Sequence of chain 1.A:
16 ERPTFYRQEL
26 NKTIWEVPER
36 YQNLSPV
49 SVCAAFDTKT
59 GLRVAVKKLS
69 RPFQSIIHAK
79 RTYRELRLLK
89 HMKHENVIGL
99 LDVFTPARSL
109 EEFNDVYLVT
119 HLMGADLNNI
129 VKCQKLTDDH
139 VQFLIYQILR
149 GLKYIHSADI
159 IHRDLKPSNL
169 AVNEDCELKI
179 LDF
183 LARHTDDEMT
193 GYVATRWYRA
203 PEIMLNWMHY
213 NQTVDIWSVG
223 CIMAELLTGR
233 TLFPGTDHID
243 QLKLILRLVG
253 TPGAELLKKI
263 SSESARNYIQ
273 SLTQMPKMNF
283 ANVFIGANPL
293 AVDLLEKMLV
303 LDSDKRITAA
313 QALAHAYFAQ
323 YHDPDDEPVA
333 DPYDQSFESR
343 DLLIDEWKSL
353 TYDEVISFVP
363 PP

Binding-site contacts:
Ligand atom F26 contacts residue VAL117 of chain 1.A at 3.5 Å.
Ligand atom N4 contacts residue ALA63 of chain 1.A at 3.6 Å.
Ligand atom C23 contacts residue THR118 of chain 1.A at 3.4 Å.
Ligand atom N8 contacts residue MET121 of chain 1.A at 2.7 Å (h-bond).
Ligand atom N7 contacts residue ALA63 of chain 1.A at 3.5 Å.
Ligand atom C22 contacts residue THR118 of chain 1.A at 3.5 Å.
Ligand atom C23 contacts residue ALA63 of chain 1.A at 3.6 Å (hydrophobic).
Ligand atom F25 contacts residue LYS65 of chain 1.A at 3.3 Å.
Ligand atom O18 contacts residue ASP124 of chain 1.A at 3.6 Å.
Ligand atom F26 contacts residue LEU87 of chain 1.A at 4.0 Å.
Ligand atom C19 contacts residue MET121 of chain 1.A at 3.8 Å (hydrophobic).
Ligand atom C22 contacts residue LEU116 of chain 1.A at 3.7 Å (hydrophobic).
Ligand atom N12 contacts residue MET121 of chain 1.A at 3.1 Å (h-bond).
Ligand atom C11 contacts residue LYS65 of chain 1.A at 3.8 Å.
Ligand atom N7 contacts residue THR118 of chain 1.A at 3.8 Å.
Ligand atom C20 contacts residue ILE96 of chain 1.A at 3.6 Å (hydrophobic).
Ligand atom C6 contacts residue ALA63 of chain 1.A at 3.5 Å (hydrophobic).
Ligand atom N4 contacts residue THR118 of chain 1.A at 3.6 Å.
Ligand atom F26 contacts residue LEU116 of chain 1.A at 3.2 Å.
Ligand atom F25 contacts residue VAL64 of chain 1.A at 3.8 Å.
Ligand atom C19 contacts residue ALA123 of chain 1.A at 3.9 Å (hydrophobic).
Ligand atom N8 contacts residue LEU120 of chain 1.A at 3.6 Å.
Ligand atom C6 contacts residue HIS119 of chain 1.A at 4.0 Å.
Ligand atom C21 contacts residue THR118 of chain 1.A at 3.9 Å.
Ligand atom F25 contacts residue VAL50 of chain 1.A at 3.5 Å.
Ligand atom F26 contacts residue LEU98 of chain 1.A at 3.3 Å.
Ligand atom C24 contacts residue LYS65 of chain 1.A at 3.5 Å.
Ligand atom C24 contacts residue ALA63 of chain 1.A at 3.9 Å (hydrophobic).
Ligand atom O10 contacts residue LYS65 of chain 1.A at 4.0 Å.
Ligand atom C24 contacts residue THR118 of chain 1.A at 3.7 Å.
Ligand atom N7 contacts residue MET121 of chain 1.A at 3.6 Å.
Ligand atom C19 contacts residue ALA169 of chain 1.A at 3.6 Å (hydrophobic).
Ligand atom N7 contacts residue HIS119 of chain 1.A at 2.8 Å (h-bond).
Ligand atom C9 contacts residue MET121 of chain 1.A at 3.7 Å (hydrophobic).
Ligand atom C23 contacts residue LYS65 of chain 1.A at 3.8 Å.
Ligand atom F26 contacts residue THR118 of chain 1.A at 3.7 Å.
Ligand atom F25 contacts residue ALA63 of chain 1.A at 3.3 Å.
Ligand atom N8 contacts residue HIS119 of chain 1.A at 3.3 Å (h-bond).
Ligand atom C21 contacts residue ILE96 of chain 1.A at 3.5 Å (hydrophobic).
Ligand atom C23 contacts residue LEU116 of chain 1.A at 3.4 Å (hydrophobic).

A small-molecule ligand and the protein it binds are described below.
Small molecule (SMILES): C[C@@H](CS(C)(=O)=O)Nc1n[nH]c2nc(Oc3ccc(F)cc3F)ncc12